A small-molecule ligand and the protein it binds are described below.
Small molecule (SMILES): CC(=O)N[C@@H]1[C@@H](O)[C@H](O)[C@@H](CO)O[C@H]1O

Binding-site contacts:
Ligand atom C4 contacts residue ASN19 of chain 1.D at 4.3 Å.
Ligand atom O5 contacts residue ASN19 of chain 1.D at 2.4 Å (h-bond).
Ligand atom C3 contacts residue ASN19 of chain 1.D at 3.8 Å.
Ligand atom C8 contacts residue ASN19 of chain 1.D at 4.3 Å.
Ligand atom C2 contacts residue ASN19 of chain 1.D at 2.5 Å.
Ligand atom C7 contacts residue ASN19 of chain 1.D at 3.4 Å.
Ligand atom C5 contacts residue ASN19 of chain 1.D at 3.7 Å.
Ligand atom N2 contacts residue ASN19 of chain 1.D at 2.9 Å (h-bond).
Ligand atom C1 contacts residue ASN19 of chain 1.D at 1.4 Å.
Ligand atom O7 contacts residue THR18 of chain 1.D at 3.9 Å.
Ligand atom O7 contacts residue ASN19 of chain 1.D at 3.0 Å (h-bond).
Ligand atom C7 contacts residue THR18 of chain 1.D at 4.1 Å.
Ligand atom C8 contacts residue THR18 of chain 1.D at 3.6 Å.

Sequence of chain 1.D:
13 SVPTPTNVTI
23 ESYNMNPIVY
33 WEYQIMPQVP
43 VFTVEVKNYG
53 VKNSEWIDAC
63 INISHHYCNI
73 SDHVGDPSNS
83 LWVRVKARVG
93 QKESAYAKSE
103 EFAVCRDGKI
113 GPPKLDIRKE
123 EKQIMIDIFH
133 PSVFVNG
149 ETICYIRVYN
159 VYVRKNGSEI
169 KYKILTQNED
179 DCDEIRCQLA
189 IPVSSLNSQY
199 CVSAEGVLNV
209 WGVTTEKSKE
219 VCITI